Binding-site contacts:
Ligand atom O7 contacts residue LRY1 of chain 1.F at 0.9 Å (h-bond).
Ligand atom P contacts residue GLY204 of chain 1.A at 3.7 Å.
Ligand atom O5 contacts residue GLU180 of chain 1.A at 2.8 Å (salt-bridge).
Ligand atom O5 contacts residue THR145 of chain 1.A at 3.7 Å.
Ligand atom C3 contacts residue LRY1 of chain 1.F at 0.8 Å.
Ligand atom O4 contacts residue LRY1 of chain 1.F at 0.8 Å (h-bond).
Ligand atom C5 contacts residue GLU180 of chain 1.A at 3.5 Å.
Ligand atom N2 contacts residue LRY1 of chain 1.F at 0.9 Å (h-bond).
Ligand atom O6 contacts residue GLY181 of chain 1.A at 3.8 Å.
Ligand atom C1 contacts residue LYS63 of chain 1.A at 2.8 Å.
Ligand atom O3 contacts residue LRY1 of chain 1.F at 1.2 Å (h-bond).
Ligand atom O7 contacts residue PHE72 of chain 1.A at 3.4 Å.
Ligand atom O6 contacts residue LRY1 of chain 1.F at 0.4 Å (h-bond).
Ligand atom C1 contacts residue LRY1 of chain 1.F at 1.7 Å.
Ligand atom O1P contacts residue ASN182 of chain 1.A at 3.0 Å (h-bond).
Ligand atom O1 contacts residue LYS63 of chain 1.A at 2.3 Å (salt-bridge).
Ligand atom C1 contacts residue ILE73 of chain 1.A at 3.5 Å (hydrophobic).
Ligand atom C6 contacts residue LRY1 of chain 1.F at 0.6 Å.
Ligand atom O3P contacts residue VAL202 of chain 1.A at 3.7 Å.
Ligand atom C5 contacts residue LRY1 of chain 1.F at 0.4 Å.
Ligand atom O1P contacts residue GLY181 of chain 1.A at 3.5 Å.
Ligand atom O1 contacts residue LRY1 of chain 1.F at 1.6 Å.
Ligand atom O2P contacts residue LRY1 of chain 1.F at 0.2 Å (h-bond).
Ligand atom P contacts residue LRY1 of chain 1.F at 0.2 Å.
Ligand atom O5 contacts residue LRY1 of chain 1.F at 0.2 Å (h-bond).
Ligand atom O3P contacts residue LRY1 of chain 1.F at 0.4 Å (h-bond).
Ligand atom C8 contacts residue LRY1 of chain 1.F at 1.2 Å.
Ligand atom C2 contacts residue LYS63 of chain 1.A at 3.4 Å.
Ligand atom C7 contacts residue LRY1 of chain 1.F at 0.7 Å.
Ligand atom C3 contacts residue LYS63 of chain 1.A at 2.9 Å.
Ligand atom O4 contacts residue ARG208 of chain 1.A at 2.8 Å (salt-bridge).
Ligand atom O3P contacts residue GLY203 of chain 1.A at 2.7 Å (h-bond).
Ligand atom C8 contacts residue TYR149 of chain 1.A at 3.0 Å (hydrophobic).
Ligand atom O2P contacts residue GLY204 of chain 1.A at 2.9 Å (h-bond).
Ligand atom O3P contacts residue GLY204 of chain 1.A at 3.4 Å (h-bond).
Ligand atom O3 contacts residue LYS63 of chain 1.A at 2.9 Å (salt-bridge).
Ligand atom O1P contacts residue LRY1 of chain 1.F at 0.1 Å (h-bond).
Ligand atom C4 contacts residue LRY1 of chain 1.F at 0.4 Å.
Ligand atom O1 contacts residue ILE73 of chain 1.A at 3.1 Å.
Ligand atom C2 contacts residue LRY1 of chain 1.F at 0.6 Å.

Sequence of chain 1.A:
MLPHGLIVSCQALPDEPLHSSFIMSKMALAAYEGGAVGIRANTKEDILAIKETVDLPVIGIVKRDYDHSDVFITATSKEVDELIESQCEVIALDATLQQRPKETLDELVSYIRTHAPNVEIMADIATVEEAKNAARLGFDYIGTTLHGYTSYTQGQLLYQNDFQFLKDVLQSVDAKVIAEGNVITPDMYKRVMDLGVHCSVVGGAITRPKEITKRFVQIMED

A small-molecule ligand and the protein it binds are described below.
Small molecule (SMILES): CC(=O)N[C@@H](C=O)[C@@H](O)[C@H](O)[C@H](O)COP(=O)([O-])[O-]